This small molecule binds to this protein.
Small molecule (SMILES): Cc1ccccc1-n1c(=O)c2c(C)c(C(=O)C3=C(O)CCCC3=O)ccc2n(C)c1=O

Binding-site contacts:
Ligand atom O7 contacts residue HIS161 of chain 1.D at 3.4 Å (h-bond).
Ligand atom C12 contacts residue PHE332 of chain 1.D at 3.5 Å (hydrophobic).
Ligand atom C6 contacts residue PHE332 of chain 1.D at 3.7 Å (hydrophobic).
Ligand atom C15 contacts residue PHE311 of chain 1.D at 3.6 Å (hydrophobic).
Ligand atom C3 contacts residue SER201 of chain 1.D at 3.6 Å.
Ligand atom C16 contacts residue PHE311 of chain 1.D at 3.5 Å (hydrophobic).
Ligand atom O7 contacts residue CO1 of chain 1.O at 2.4 Å.
Ligand atom C1 contacts residue SER201 of chain 1.D at 3.9 Å.
Ligand atom C28 contacts residue GLN225 of chain 1.D at 3.6 Å.
Ligand atom C13 contacts residue PHE311 of chain 1.D at 3.8 Å (hydrophobic).
Ligand atom C31 contacts residue PHE337 of chain 1.D at 3.5 Å (hydrophobic).
Ligand atom C27 contacts residue MET263 of chain 1.D at 3.4 Å (hydrophobic).
Ligand atom O20 contacts residue GLN225 of chain 1.D at 3.2 Å (h-bond).
Ligand atom O11 contacts residue HIS240 of chain 1.D at 3.3 Å.
Ligand atom O11 contacts residue PHE311 of chain 1.D at 3.8 Å.
Ligand atom C8 contacts residue CO1 of chain 1.O at 3.4 Å.
Ligand atom C8 contacts residue PHE332 of chain 1.D at 3.7 Å (hydrophobic).
Ligand atom C14 contacts residue PHE311 of chain 1.D at 3.6 Å (hydrophobic).
Ligand atom O9 contacts residue PHE337 of chain 1.D at 3.3 Å.
Ligand atom O11 contacts residue GLU322 of chain 1.D at 3.4 Å (salt-bridge).
Ligand atom C29 contacts residue GLN225 of chain 1.D at 3.1 Å.
Ligand atom O11 contacts residue CO1 of chain 1.O at 2.3 Å.
Ligand atom C1 contacts residue THR163 of chain 1.D at 3.8 Å.
Ligand atom O20 contacts residue PHE320 of chain 1.D at 3.9 Å.
Ligand atom C10 contacts residue PHE311 of chain 1.D at 3.6 Å (hydrophobic).
Ligand atom O7 contacts residue HIS240 of chain 1.D at 3.2 Å (h-bond).
Ligand atom C1 contacts residue PRO214 of chain 1.D at 3.5 Å (hydrophobic).
Ligand atom C21 contacts residue GLN225 of chain 1.D at 3.5 Å.
Ligand atom C31 contacts residue GLN225 of chain 1.D at 3.5 Å.
Ligand atom C2 contacts residue SER201 of chain 1.D at 3.3 Å.
Ligand atom C25 contacts residue ASN336 of chain 1.D at 3.5 Å.
Ligand atom O7 contacts residue THR163 of chain 1.D at 3.1 Å (h-bond).
Ligand atom C12 contacts residue PHE311 of chain 1.D at 3.8 Å (hydrophobic).
Ligand atom C17 contacts residue HIS240 of chain 1.D at 3.3 Å.
Ligand atom C6 contacts residue CO1 of chain 1.O at 3.6 Å.
Ligand atom C8 contacts residue HIS240 of chain 1.D at 3.7 Å.
Ligand atom O11 contacts residue PHE332 of chain 1.D at 3.4 Å (h-bond).
Ligand atom C30 contacts residue GLN225 of chain 1.D at 3.1 Å.
Ligand atom O7 contacts residue PHE332 of chain 1.D at 3.7 Å.
Ligand atom C6 contacts residue THR163 of chain 1.D at 3.8 Å.

Sequence of chain 1.D:
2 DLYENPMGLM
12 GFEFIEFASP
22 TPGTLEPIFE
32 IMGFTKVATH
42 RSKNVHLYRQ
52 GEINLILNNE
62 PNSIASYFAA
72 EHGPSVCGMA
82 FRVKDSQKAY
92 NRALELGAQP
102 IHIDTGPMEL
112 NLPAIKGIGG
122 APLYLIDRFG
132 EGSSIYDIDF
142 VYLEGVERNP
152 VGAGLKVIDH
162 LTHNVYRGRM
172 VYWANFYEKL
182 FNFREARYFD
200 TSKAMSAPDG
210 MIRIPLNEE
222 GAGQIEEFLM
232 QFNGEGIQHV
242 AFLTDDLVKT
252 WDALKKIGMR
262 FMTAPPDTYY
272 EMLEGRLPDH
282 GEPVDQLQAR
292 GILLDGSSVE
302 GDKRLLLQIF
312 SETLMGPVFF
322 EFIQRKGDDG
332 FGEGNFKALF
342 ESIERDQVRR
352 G